The protein below binds the small molecule below.
Small molecule (SMILES): CC(=O)N[C@@H]1[C@@H](O)[C@H](O)[C@@H](CO)O[C@H]1O

Sequence of chain 1.B:
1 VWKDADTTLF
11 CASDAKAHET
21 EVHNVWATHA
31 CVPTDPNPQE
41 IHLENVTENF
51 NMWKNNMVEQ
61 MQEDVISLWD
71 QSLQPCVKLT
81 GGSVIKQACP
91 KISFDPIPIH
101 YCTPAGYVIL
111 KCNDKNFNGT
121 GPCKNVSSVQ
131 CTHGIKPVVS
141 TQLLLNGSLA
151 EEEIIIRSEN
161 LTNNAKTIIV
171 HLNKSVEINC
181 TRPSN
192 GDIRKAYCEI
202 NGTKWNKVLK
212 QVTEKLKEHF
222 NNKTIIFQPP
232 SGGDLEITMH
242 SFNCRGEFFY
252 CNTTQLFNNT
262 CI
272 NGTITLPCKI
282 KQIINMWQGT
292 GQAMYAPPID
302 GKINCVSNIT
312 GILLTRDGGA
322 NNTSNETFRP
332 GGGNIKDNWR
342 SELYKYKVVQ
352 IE

Binding-site contacts:
Ligand atom O5 contacts residue CYS262 of chain 1.B at 3.2 Å (h-bond).
Ligand atom C5 contacts residue THR261 of chain 1.B at 3.8 Å.
Ligand atom C2 contacts residue ASN259 of chain 1.B at 2.2 Å.
Ligand atom O5 contacts residue ASN259 of chain 1.B at 2.4 Å (h-bond).
Ligand atom C4 contacts residue ASN259 of chain 1.B at 4.1 Å.
Ligand atom C5 contacts residue CYS262 of chain 1.B at 4.0 Å (hydrophobic).
Ligand atom C3 contacts residue ASN259 of chain 1.B at 3.6 Å.
Ligand atom C6 contacts residue CYS262 of chain 1.B at 3.7 Å (hydrophobic).
Ligand atom C1 contacts residue ASN259 of chain 1.B at 1.4 Å.
Ligand atom O5 contacts residue THR261 of chain 1.B at 3.5 Å (h-bond).
Ligand atom C1 contacts residue CYS262 of chain 1.B at 4.2 Å (hydrophobic).
Ligand atom C5 contacts residue ASN259 of chain 1.B at 3.6 Å.
Ligand atom C8 contacts residue THR255 of chain 1.B at 4.5 Å.
Ligand atom C1 contacts residue THR261 of chain 1.B at 3.3 Å.
Ligand atom C7 contacts residue ASN259 of chain 1.B at 3.5 Å.
Ligand atom N2 contacts residue ASN259 of chain 1.B at 2.8 Å (h-bond).
Ligand atom C8 contacts residue ASN259 of chain 1.B at 3.4 Å.
Ligand atom O6 contacts residue CYS262 of chain 1.B at 3.8 Å.